The small molecule below binds the protein below.
Small molecule (SMILES): CSCC[C@H](NC(=O)[C@H](Cc1ccccc1)NC(=O)[C@H]1CCCN1C(=O)[C@@H](N)CCCN=C(N)N)C(=O)NCC(=O)N[C@@H](C=O)[C@@H](C)O

Sequence of chain 25.P:
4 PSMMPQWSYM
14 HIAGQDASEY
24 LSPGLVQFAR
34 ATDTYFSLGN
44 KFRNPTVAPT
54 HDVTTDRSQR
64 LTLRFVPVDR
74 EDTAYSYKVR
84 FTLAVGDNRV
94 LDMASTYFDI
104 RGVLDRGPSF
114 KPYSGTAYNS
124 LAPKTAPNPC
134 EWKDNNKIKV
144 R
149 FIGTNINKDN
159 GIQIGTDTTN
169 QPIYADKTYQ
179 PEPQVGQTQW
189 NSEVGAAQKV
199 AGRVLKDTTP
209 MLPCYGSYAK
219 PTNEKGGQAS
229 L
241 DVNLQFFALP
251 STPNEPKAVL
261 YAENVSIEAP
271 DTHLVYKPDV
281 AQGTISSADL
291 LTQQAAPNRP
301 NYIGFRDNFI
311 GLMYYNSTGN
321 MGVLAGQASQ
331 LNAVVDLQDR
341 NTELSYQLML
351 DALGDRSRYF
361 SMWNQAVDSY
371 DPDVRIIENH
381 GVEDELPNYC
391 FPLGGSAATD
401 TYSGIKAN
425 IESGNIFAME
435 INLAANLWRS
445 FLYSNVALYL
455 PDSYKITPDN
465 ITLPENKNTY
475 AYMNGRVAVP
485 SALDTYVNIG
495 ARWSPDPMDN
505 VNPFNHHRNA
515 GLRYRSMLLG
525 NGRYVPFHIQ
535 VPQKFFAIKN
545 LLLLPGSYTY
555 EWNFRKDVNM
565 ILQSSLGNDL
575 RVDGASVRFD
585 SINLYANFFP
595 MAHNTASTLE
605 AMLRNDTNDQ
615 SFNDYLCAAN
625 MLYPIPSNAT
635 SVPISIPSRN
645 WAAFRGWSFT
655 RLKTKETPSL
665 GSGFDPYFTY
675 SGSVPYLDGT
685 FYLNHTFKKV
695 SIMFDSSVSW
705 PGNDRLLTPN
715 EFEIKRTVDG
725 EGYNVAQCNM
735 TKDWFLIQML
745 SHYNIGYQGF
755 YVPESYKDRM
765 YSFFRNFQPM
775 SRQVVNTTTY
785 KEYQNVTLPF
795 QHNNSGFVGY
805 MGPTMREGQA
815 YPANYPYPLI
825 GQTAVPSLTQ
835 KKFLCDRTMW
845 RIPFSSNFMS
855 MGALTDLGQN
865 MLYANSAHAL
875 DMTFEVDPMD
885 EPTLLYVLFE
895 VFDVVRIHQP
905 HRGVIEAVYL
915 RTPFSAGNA

Binding-site contacts:
Ligand atom O contacts residue ALA34 of chain 25.N at 4.1 Å.
Ligand atom N contacts residue VAL50 of chain 25.O at 3.6 Å (h-bond).
Ligand atom O contacts residue VAL50 of chain 25.O at 3.7 Å.
Ligand atom OG1 contacts residue THR49 of chain 25.O at 4.2 Å.
Ligand atom O contacts residue THR49 of chain 25.O at 4.2 Å.
Ligand atom NH1 contacts residue MET606 of chain 25.O at 4.0 Å.
Ligand atom O contacts residue PRO52 of chain 25.O at 4.0 Å.
Ligand atom CA contacts residue VAL50 of chain 25.O at 3.0 Å (hydrophobic).
Ligand atom CD2 contacts residue HIS54 of chain 25.O at 4.4 Å.
Ligand atom NH1 contacts residue PHE31 of chain 25.N at 3.0 Å.
Ligand atom N contacts residue VAL50 of chain 25.O at 4.2 Å.
Ligand atom CA contacts residue PRO52 of chain 25.O at 4.1 Å (hydrophobic).
Ligand atom CA contacts residue ALA51 of chain 25.O at 4.4 Å (hydrophobic).
Ligand atom OG1 contacts residue PRO48 of chain 25.O at 3.1 Å.
Ligand atom N contacts residue PRO52 of chain 25.O at 4.0 Å.
Ligand atom CD2 contacts residue VAL56 of chain 25.O at 3.8 Å (hydrophobic).
Ligand atom CB contacts residue THR49 of chain 25.O at 4.0 Å.
Ligand atom CG contacts residue TYR38 of chain 25.N at 3.7 Å (hydrophobic).
Ligand atom CD1 contacts residue TYR38 of chain 25.N at 4.4 Å (hydrophobic).
Ligand atom NH2 contacts residue MET606 of chain 25.O at 4.2 Å.
Ligand atom CB contacts residue PRO48 of chain 25.O at 3.9 Å (hydrophobic).
Ligand atom CD2 contacts residue TYR38 of chain 25.N at 3.8 Å (hydrophobic).
Ligand atom CB contacts residue VAL56 of chain 25.O at 4.2 Å (hydrophobic).
Ligand atom CE2 contacts residue THR599 of chain 25.O at 4.2 Å.
Ligand atom CB contacts residue PRO52 of chain 25.O at 3.8 Å (hydrophobic).
Ligand atom CB contacts residue ALA34 of chain 25.N at 4.3 Å (hydrophobic).
Ligand atom CB contacts residue TYR38 of chain 25.N at 3.6 Å (hydrophobic).
Ligand atom O contacts residue PRO48 of chain 25.O at 3.4 Å.
Ligand atom CD1 contacts residue ALA34 of chain 25.N at 4.3 Å (hydrophobic).
Ligand atom NH2 contacts residue THR602 of chain 25.O at 4.4 Å.
Ligand atom CZ contacts residue PHE31 of chain 25.N at 4.2 Å (hydrophobic).
Ligand atom CZ contacts residue PHE31 of chain 25.N at 4.3 Å (hydrophobic).
Ligand atom CE2 contacts residue ASP55 of chain 25.O at 3.6 Å.
Ligand atom C contacts residue VAL50 of chain 25.O at 3.6 Å (hydrophobic).
Ligand atom O contacts residue GLY17 of chain 25.O at 4.0 Å.
Ligand atom CA contacts residue PRO48 of chain 25.O at 4.2 Å (hydrophobic).
Ligand atom C contacts residue PRO48 of chain 25.O at 3.9 Å (hydrophobic).
Ligand atom CD2 contacts residue ASP55 of chain 25.O at 3.8 Å.
Ligand atom C contacts residue PRO52 of chain 25.O at 4.2 Å (hydrophobic).
Ligand atom NH1 contacts residue GLY27 of chain 25.N at 4.4 Å.

Sequence of chain 25.O:
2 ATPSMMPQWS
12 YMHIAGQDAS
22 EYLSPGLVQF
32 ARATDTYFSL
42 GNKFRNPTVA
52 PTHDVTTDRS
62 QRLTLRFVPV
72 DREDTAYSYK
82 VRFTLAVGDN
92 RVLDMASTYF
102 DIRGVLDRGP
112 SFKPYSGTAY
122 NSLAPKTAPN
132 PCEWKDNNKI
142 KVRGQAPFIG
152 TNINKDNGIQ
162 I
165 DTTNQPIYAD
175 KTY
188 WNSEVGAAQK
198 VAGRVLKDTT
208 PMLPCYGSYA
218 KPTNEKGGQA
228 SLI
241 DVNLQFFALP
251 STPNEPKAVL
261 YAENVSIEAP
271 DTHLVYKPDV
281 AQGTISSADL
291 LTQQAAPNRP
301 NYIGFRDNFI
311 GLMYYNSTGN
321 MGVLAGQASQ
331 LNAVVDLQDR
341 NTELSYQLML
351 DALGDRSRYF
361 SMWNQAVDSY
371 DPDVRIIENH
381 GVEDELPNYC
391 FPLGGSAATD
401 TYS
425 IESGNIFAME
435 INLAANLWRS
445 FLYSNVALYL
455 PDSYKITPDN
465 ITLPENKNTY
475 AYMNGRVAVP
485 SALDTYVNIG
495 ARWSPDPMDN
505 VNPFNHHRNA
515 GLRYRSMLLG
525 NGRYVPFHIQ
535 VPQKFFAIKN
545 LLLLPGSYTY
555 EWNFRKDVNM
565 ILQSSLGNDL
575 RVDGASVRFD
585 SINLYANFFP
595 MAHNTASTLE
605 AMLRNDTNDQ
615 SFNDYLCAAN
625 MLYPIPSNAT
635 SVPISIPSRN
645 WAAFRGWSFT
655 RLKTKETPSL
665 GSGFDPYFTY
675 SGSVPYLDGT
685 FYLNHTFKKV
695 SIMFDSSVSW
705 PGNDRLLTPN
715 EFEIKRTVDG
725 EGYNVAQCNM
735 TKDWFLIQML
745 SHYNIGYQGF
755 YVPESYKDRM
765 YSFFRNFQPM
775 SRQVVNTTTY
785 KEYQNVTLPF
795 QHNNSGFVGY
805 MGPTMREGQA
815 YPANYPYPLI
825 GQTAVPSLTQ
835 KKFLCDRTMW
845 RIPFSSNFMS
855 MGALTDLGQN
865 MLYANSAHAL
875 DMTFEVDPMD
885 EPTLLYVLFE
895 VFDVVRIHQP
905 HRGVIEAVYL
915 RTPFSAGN

Sequence of chain 25.N:
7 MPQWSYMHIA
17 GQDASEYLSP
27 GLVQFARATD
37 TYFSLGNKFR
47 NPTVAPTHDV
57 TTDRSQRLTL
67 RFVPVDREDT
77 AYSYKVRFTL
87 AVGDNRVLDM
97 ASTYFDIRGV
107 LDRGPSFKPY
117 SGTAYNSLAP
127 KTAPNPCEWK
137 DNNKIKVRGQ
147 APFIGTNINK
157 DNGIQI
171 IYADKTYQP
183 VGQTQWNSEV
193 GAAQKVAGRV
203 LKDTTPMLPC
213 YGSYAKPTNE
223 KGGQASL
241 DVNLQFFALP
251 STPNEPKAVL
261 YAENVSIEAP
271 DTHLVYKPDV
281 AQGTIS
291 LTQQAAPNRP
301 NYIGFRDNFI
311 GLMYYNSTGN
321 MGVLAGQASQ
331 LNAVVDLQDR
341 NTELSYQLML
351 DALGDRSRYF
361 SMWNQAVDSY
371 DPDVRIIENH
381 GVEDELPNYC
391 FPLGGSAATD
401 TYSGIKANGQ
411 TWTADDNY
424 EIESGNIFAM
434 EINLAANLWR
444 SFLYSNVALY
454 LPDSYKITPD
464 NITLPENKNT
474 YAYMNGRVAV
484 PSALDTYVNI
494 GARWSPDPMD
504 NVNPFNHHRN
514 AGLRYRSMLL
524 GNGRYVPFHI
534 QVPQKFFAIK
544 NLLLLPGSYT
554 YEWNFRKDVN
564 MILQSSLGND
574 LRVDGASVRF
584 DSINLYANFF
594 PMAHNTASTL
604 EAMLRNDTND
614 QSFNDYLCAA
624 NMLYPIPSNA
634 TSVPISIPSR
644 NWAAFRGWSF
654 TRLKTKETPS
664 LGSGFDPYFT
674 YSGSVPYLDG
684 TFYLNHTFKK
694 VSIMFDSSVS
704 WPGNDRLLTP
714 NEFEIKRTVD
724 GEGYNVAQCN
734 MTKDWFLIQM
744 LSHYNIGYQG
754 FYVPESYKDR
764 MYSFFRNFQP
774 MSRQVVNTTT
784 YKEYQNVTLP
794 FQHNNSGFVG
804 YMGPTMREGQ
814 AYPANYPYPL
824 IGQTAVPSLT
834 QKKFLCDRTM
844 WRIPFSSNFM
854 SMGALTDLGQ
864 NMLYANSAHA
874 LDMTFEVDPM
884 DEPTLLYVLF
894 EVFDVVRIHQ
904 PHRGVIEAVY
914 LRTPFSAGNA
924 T